The protein below binds the small molecule below.
Small molecule (SMILES): CC(=O)N[C@@H]1[C@@H](O)[C@H](O)[C@@H](CO)O[C@H]1O

Binding-site contacts:
Ligand atom N2 contacts residue GLU35 of chain 1.B at 3.1 Å (salt-bridge).
Ligand atom C3 contacts residue GLU35 of chain 1.B at 3.6 Å.
Ligand atom C7 contacts residue GLU35 of chain 1.B at 3.9 Å.
Ligand atom C8 contacts residue THR38 of chain 1.B at 3.6 Å.
Ligand atom C7 contacts residue THR38 of chain 1.B at 3.8 Å.
Ligand atom C5 contacts residue ASN36 of chain 1.B at 3.6 Å.
Ligand atom O5 contacts residue ASN36 of chain 1.B at 2.4 Å (h-bond).
Ligand atom O7 contacts residue ASN36 of chain 1.B at 2.6 Å (h-bond).
Ligand atom C1 contacts residue ASN36 of chain 1.B at 1.4 Å.
Ligand atom O5 contacts residue TYR23 of chain 1.B at 3.7 Å.
Ligand atom N2 contacts residue ASN36 of chain 1.B at 2.9 Å (h-bond).
Ligand atom C8 contacts residue GLU35 of chain 1.B at 3.3 Å.
Ligand atom C4 contacts residue ASN36 of chain 1.B at 4.2 Å.
Ligand atom C8 contacts residue GLY34 of chain 1.B at 4.4 Å.
Ligand atom C1 contacts residue GLU35 of chain 1.B at 4.2 Å.
Ligand atom C8 contacts residue ASN36 of chain 1.B at 3.6 Å.
Ligand atom O3 contacts residue GLU35 of chain 1.B at 3.9 Å.
Ligand atom O7 contacts residue THR38 of chain 1.B at 3.2 Å (h-bond).
Ligand atom C2 contacts residue ASN36 of chain 1.B at 2.5 Å.
Ligand atom C2 contacts residue GLU35 of chain 1.B at 3.8 Å.
Ligand atom C7 contacts residue ASN36 of chain 1.B at 2.9 Å.
Ligand atom C3 contacts residue ASN36 of chain 1.B at 3.8 Å.
Ligand atom C1 contacts residue TYR23 of chain 1.B at 3.5 Å (hydrophobic).
Ligand atom C5 contacts residue TYR23 of chain 1.B at 3.9 Å (hydrophobic).

Sequence of chain 1.B:
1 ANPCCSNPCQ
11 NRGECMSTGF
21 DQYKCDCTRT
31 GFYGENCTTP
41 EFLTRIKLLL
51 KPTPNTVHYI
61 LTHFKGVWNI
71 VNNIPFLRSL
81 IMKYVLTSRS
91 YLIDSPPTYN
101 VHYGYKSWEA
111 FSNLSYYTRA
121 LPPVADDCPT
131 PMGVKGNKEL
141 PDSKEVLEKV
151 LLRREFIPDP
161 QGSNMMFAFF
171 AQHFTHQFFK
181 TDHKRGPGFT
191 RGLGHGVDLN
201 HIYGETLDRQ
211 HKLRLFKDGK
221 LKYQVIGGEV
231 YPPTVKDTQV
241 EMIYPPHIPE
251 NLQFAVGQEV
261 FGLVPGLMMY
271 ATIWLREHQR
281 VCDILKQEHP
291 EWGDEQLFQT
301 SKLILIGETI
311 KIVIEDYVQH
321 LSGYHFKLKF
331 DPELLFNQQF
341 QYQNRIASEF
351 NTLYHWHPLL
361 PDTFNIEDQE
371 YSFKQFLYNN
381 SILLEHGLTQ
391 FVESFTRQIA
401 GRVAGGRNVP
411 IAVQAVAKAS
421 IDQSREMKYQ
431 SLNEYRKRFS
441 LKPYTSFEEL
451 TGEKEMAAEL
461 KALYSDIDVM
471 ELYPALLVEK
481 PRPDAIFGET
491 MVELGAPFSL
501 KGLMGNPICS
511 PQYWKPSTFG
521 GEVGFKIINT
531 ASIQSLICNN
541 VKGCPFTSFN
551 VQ